A protein and the small-molecule ligand that binds it are described below.
Small molecule (SMILES): CC(=O)N[C@H]1[C@H](O[C@H]2[C@H](O)[C@@H](NC(C)=O)CO[C@@H]2CO)O[C@H](CO)[C@@H](O)[C@@H]1O

Sequence of chain 1.E:
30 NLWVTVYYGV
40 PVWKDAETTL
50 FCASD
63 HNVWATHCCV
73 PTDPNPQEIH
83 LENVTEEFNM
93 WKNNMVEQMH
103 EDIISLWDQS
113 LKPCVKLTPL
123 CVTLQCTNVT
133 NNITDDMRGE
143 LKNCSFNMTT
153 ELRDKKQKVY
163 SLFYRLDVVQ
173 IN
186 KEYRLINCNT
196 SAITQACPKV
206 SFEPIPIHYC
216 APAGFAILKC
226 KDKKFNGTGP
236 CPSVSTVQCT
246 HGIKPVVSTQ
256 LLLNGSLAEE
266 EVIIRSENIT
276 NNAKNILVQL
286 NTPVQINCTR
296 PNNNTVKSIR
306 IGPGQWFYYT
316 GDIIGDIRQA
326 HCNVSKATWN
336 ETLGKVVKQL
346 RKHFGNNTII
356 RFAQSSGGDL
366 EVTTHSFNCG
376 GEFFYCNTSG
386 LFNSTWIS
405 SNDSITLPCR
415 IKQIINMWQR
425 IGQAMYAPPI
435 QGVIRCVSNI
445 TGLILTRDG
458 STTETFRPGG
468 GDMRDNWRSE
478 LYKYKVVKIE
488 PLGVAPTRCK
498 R

Binding-site contacts:
Ligand atom O5 contacts residue ASN443 of chain 1.E at 2.4 Å (h-bond).
Ligand atom C8 contacts residue VAL441 of chain 1.E at 3.5 Å (hydrophobic).
Ligand atom C1 contacts residue ASN443 of chain 1.E at 1.5 Å.
Ligand atom C5 contacts residue ASN443 of chain 1.E at 3.8 Å.
Ligand atom C1 contacts residue PRO288 of chain 1.E at 4.2 Å (hydrophobic).
Ligand atom O5 contacts residue PRO288 of chain 1.E at 3.8 Å.
Ligand atom C8 contacts residue NAG1 of chain 1.Y at 3.8 Å.
Ligand atom C7 contacts residue ASN259 of chain 1.E at 4.5 Å.
Ligand atom O7 contacts residue NAG1 of chain 1.Y at 4.3 Å.
Ligand atom C8 contacts residue SER442 of chain 1.E at 4.1 Å.
Ligand atom C8 contacts residue ASN259 of chain 1.E at 4.2 Å.
Ligand atom O7 contacts residue ASN443 of chain 1.E at 3.9 Å.
Ligand atom C8 contacts residue ASN443 of chain 1.E at 4.0 Å.
Ligand atom O7 contacts residue ASN259 of chain 1.E at 4.2 Å.
Ligand atom C2 contacts residue ASN443 of chain 1.E at 2.5 Å.
Ligand atom C7 contacts residue ASN443 of chain 1.E at 3.6 Å.
Ligand atom N2 contacts residue ASN443 of chain 1.E at 3.0 Å (h-bond).
Ligand atom C3 contacts residue ASN443 of chain 1.E at 3.9 Å.
Ligand atom C4 contacts residue ASN443 of chain 1.E at 4.3 Å.